Binding-site contacts:
Ligand atom N2 contacts residue ASN89 of chain 3.D at 2.9 Å (h-bond).
Ligand atom C5 contacts residue ASN89 of chain 3.D at 3.7 Å.
Ligand atom O6 contacts residue SER91 of chain 3.D at 3.8 Å.
Ligand atom O7 contacts residue ASN89 of chain 3.D at 3.3 Å (h-bond).
Ligand atom O5 contacts residue SER91 of chain 3.D at 3.2 Å (h-bond).
Ligand atom C5 contacts residue SER91 of chain 3.D at 4.0 Å.
Ligand atom O5 contacts residue ASN89 of chain 3.D at 2.4 Å (h-bond).
Ligand atom C4 contacts residue ASN89 of chain 3.D at 4.2 Å.
Ligand atom C1 contacts residue ASN89 of chain 3.D at 1.4 Å.
Ligand atom C6 contacts residue SER91 of chain 3.D at 4.2 Å.
Ligand atom C3 contacts residue ASN89 of chain 3.D at 3.8 Å.
Ligand atom C1 contacts residue SER91 of chain 3.D at 3.6 Å.
Ligand atom C7 contacts residue ASN89 of chain 3.D at 3.3 Å.
Ligand atom C8 contacts residue ASN89 of chain 3.D at 4.4 Å.
Ligand atom C2 contacts residue ASN89 of chain 3.D at 2.5 Å.

A small-molecule ligand and the protein it binds are described below.
Small molecule (SMILES): CC(=O)N[C@@H]1[C@@H](O)[C@H](O)[C@@H](CO)O[C@H]1O

Sequence of chain 3.D:
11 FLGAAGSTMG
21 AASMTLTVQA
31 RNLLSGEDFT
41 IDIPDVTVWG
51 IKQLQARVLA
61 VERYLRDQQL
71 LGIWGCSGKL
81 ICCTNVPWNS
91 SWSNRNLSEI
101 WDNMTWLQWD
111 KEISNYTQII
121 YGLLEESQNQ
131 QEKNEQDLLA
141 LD